Sequence of chain 1.J:
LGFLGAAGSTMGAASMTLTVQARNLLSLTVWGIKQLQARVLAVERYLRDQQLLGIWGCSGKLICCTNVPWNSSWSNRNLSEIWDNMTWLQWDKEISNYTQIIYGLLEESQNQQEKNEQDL

Sequence of chain 1.L:
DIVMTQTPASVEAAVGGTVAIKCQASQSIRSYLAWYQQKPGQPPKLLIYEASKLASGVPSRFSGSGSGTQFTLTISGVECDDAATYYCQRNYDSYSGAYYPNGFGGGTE

Binding-site contacts:
Ligand atom C5 contacts residue ASN93 of chain 1.I at 3.8 Å.
Ligand atom N2 contacts residue ASN93 of chain 1.I at 2.9 Å (h-bond).
Ligand atom O7 contacts residue ASN93 of chain 1.I at 4.1 Å.
Ligand atom O7 contacts residue SER17 of chain 1.J at 2.9 Å (h-bond).
Ligand atom C6 contacts residue SER51 of chain 1.L at 3.9 Å.
Ligand atom C4 contacts residue ASN93 of chain 1.I at 4.4 Å.
Ligand atom C8 contacts residue SER17 of chain 1.J at 3.5 Å.
Ligand atom C7 contacts residue SER51 of chain 1.L at 3.9 Å.
Ligand atom O5 contacts residue ASN93 of chain 1.I at 2.5 Å (h-bond).
Ligand atom C5 contacts residue SER51 of chain 1.L at 4.0 Å.
Ligand atom C3 contacts residue ASN93 of chain 1.I at 3.9 Å.
Ligand atom C2 contacts residue ASN93 of chain 1.I at 2.5 Å.
Ligand atom C1 contacts residue ASN93 of chain 1.I at 1.5 Å.
Ligand atom O6 contacts residue SER51 of chain 1.L at 3.0 Å (h-bond).
Ligand atom O7 contacts residue GLY16 of chain 1.J at 4.3 Å.
Ligand atom C7 contacts residue ASN93 of chain 1.I at 3.7 Å.
Ligand atom C8 contacts residue GLU92 of chain 1.I at 3.5 Å.
Ligand atom C7 contacts residue SER17 of chain 1.J at 3.6 Å.
Ligand atom O5 contacts residue SER51 of chain 1.L at 4.4 Å.
Ligand atom O7 contacts residue SER51 of chain 1.L at 3.6 Å (h-bond).
Ligand atom C8 contacts residue SER51 of chain 1.L at 3.4 Å.

A protein and the small-molecule ligand that binds it are described below.
Small molecule (SMILES): CC(=O)N[C@H]1[C@H](O[C@H]2[C@H](O)[C@@H](NC(C)=O)CO[C@@H]2CO)O[C@H](CO)[C@@H](O)[C@@H]1O

Sequence of chain 1.I:
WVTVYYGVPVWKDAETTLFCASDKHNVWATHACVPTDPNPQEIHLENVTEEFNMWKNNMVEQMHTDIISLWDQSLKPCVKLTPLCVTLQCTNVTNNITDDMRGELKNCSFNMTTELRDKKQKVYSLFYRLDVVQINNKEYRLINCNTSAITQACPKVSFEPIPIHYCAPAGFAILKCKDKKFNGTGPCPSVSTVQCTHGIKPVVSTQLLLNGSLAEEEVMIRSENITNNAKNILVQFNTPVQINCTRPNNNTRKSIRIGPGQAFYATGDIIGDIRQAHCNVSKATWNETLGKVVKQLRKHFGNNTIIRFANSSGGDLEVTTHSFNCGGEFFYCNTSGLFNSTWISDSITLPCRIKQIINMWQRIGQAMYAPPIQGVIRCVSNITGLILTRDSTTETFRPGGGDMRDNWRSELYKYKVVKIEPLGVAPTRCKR